Binding-site contacts:
Ligand atom C2 contacts residue ASN67 of chain 1.C at 2.5 Å.
Ligand atom O5 contacts residue ASN67 of chain 1.C at 2.4 Å (h-bond).
Ligand atom O5 contacts residue ASN65 of chain 1.C at 4.4 Å.
Ligand atom O7 contacts residue ARG44 of chain 1.C at 4.3 Å.
Ligand atom C1 contacts residue ASN67 of chain 1.C at 1.4 Å.
Ligand atom O7 contacts residue ASN65 of chain 1.C at 4.0 Å.
Ligand atom C5 contacts residue ASN65 of chain 1.C at 3.7 Å.
Ligand atom C8 contacts residue ASN67 of chain 1.C at 4.4 Å.
Ligand atom C4 contacts residue ASN67 of chain 1.C at 4.3 Å.
Ligand atom C6 contacts residue ASN65 of chain 1.C at 4.5 Å.
Ligand atom C4 contacts residue ASN65 of chain 1.C at 4.4 Å.
Ligand atom N2 contacts residue ASN67 of chain 1.C at 2.9 Å (h-bond).
Ligand atom O4 contacts residue ASN65 of chain 1.C at 4.2 Å.
Ligand atom C8 contacts residue LEU41 of chain 1.C at 4.2 Å (hydrophobic).
Ligand atom C8 contacts residue ARG44 of chain 1.C at 4.3 Å.
Ligand atom C7 contacts residue ASN67 of chain 1.C at 3.3 Å.
Ligand atom C3 contacts residue ASN65 of chain 1.C at 4.5 Å.
Ligand atom C7 contacts residue ARG44 of chain 1.C at 4.5 Å.
Ligand atom C5 contacts residue ASN67 of chain 1.C at 3.7 Å.
Ligand atom O7 contacts residue ASN67 of chain 1.C at 3.3 Å (h-bond).
Ligand atom C3 contacts residue ASN67 of chain 1.C at 3.8 Å.
Ligand atom C1 contacts residue ASN65 of chain 1.C at 3.9 Å.

A small-molecule ligand and the protein it binds are described below.
Small molecule (SMILES): CC(=O)N[C@H]1[C@H](O[C@H]2[C@H](O)[C@@H](NC(C)=O)CO[C@@H]2CO)O[C@H](CO)[C@@H](O)[C@@H]1O

Sequence of chain 1.C:
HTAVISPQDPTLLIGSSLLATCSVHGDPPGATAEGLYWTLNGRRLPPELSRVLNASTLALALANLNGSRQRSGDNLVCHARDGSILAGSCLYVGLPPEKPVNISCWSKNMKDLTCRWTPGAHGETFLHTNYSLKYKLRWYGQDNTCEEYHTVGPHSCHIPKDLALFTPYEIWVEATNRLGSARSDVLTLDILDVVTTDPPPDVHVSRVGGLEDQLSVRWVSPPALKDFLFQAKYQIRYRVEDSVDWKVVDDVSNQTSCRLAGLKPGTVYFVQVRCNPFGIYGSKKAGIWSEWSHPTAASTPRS